The small molecule below binds the protein below.
Small molecule (SMILES): O=P(O)(O)OC[C@H](O)CO

Binding-site contacts:
Ligand atom O2P contacts residue GLU117 of chain 1.B at 3.0 Å (salt-bridge).
Ligand atom C1 contacts residue GLU42 of chain 1.B at 3.7 Å.
Ligand atom P contacts residue ARG16 of chain 1.B at 3.5 Å.
Ligand atom O2P contacts residue LYS119 of chain 1.B at 2.9 Å (salt-bridge).
Ligand atom C3 contacts residue PHE151 of chain 1.B at 3.4 Å (hydrophobic).
Ligand atom P contacts residue MG1 of chain 1.V at 3.3 Å.
Ligand atom C2 contacts residue PHE216 of chain 1.B at 4.0 Å (hydrophobic).
Ligand atom C3 contacts residue MG1 of chain 1.V at 3.6 Å.
Ligand atom C1 contacts residue PHE216 of chain 1.B at 3.8 Å (hydrophobic).
Ligand atom O2P contacts residue HIS57 of chain 1.B at 3.3 Å.
Ligand atom P contacts residue GLU117 of chain 1.B at 4.0 Å.
Ligand atom O2 contacts residue GLU42 of chain 1.B at 2.8 Å (salt-bridge).
Ligand atom O3P contacts residue MG1 of chain 1.V at 3.7 Å.
Ligand atom C3 contacts residue GLU117 of chain 1.B at 3.4 Å.
Ligand atom O1 contacts residue GLU117 of chain 1.B at 3.0 Å (salt-bridge).
Ligand atom O1 contacts residue ASN171 of chain 1.B at 3.6 Å (h-bond).
Ligand atom O1P contacts residue GLU117 of chain 1.B at 4.0 Å.
Ligand atom C2 contacts residue HIS15 of chain 1.B at 3.7 Å.
Ligand atom O3P contacts residue HIS57 of chain 1.B at 4.0 Å.
Ligand atom O2 contacts residue HIS15 of chain 1.B at 3.0 Å (h-bond).
Ligand atom O1P contacts residue PHE151 of chain 1.B at 3.5 Å.
Ligand atom C2 contacts residue GLU117 of chain 1.B at 3.7 Å.
Ligand atom O4P contacts residue LYS119 of chain 1.B at 3.5 Å (salt-bridge).
Ligand atom P contacts residue HIS57 of chain 1.B at 3.5 Å.
Ligand atom O2 contacts residue GLU117 of chain 1.B at 3.3 Å (salt-bridge).
Ligand atom O2P contacts residue ARG16 of chain 1.B at 4.0 Å.
Ligand atom C2 contacts residue GLU42 of chain 1.B at 3.8 Å.
Ligand atom C1 contacts residue GLU117 of chain 1.B at 3.9 Å.
Ligand atom O3P contacts residue ARG16 of chain 1.B at 2.6 Å (salt-bridge).
Ligand atom C2 contacts residue MG1 of chain 1.V at 3.4 Å.
Ligand atom O4P contacts residue HIS57 of chain 1.B at 2.7 Å (h-bond).
Ligand atom P contacts residue LYS119 of chain 1.B at 3.7 Å.
Ligand atom O1 contacts residue MG1 of chain 1.V at 3.5 Å.
Ligand atom O4P contacts residue ARG16 of chain 1.B at 3.4 Å (salt-bridge).
Ligand atom O2P contacts residue ASP44 of chain 1.B at 3.2 Å (salt-bridge).
Ligand atom O3P contacts residue HIS15 of chain 1.B at 2.8 Å (h-bond).
Ligand atom O2 contacts residue MG1 of chain 1.V at 2.2 Å.
Ligand atom O1 contacts residue GLU42 of chain 1.B at 2.8 Å (salt-bridge).
Ligand atom O2P contacts residue MG1 of chain 1.V at 2.1 Å.
Ligand atom O1P contacts residue MG1 of chain 1.V at 3.9 Å.

Sequence of chain 1.B:
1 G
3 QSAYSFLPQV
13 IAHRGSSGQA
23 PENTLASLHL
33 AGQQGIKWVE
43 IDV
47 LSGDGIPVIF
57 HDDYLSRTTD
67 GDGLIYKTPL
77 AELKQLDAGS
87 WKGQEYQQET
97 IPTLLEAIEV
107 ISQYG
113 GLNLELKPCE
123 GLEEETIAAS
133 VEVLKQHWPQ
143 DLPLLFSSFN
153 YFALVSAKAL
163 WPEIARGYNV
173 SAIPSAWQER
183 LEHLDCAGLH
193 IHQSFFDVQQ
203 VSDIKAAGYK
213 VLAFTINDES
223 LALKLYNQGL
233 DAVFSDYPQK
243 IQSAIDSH